Binding-site contacts:
Ligand atom C2 contacts residue ASN265 of chain 1.A at 2.5 Å.
Ligand atom N2 contacts residue GLN263 of chain 1.A at 4.0 Å.
Ligand atom O4 contacts residue GLN263 of chain 1.A at 4.4 Å.
Ligand atom C3 contacts residue ASN265 of chain 1.A at 3.8 Å.
Ligand atom O7 contacts residue ASN265 of chain 1.A at 3.3 Å (h-bond).
Ligand atom C5 contacts residue ASN265 of chain 1.A at 3.7 Å.
Ligand atom C5 contacts residue GLN263 of chain 1.A at 3.7 Å.
Ligand atom C8 contacts residue SER303 of chain 1.A at 3.8 Å.
Ligand atom N2 contacts residue ASN265 of chain 1.A at 2.9 Å (h-bond).
Ligand atom O5 contacts residue ASN265 of chain 1.A at 2.4 Å (h-bond).
Ligand atom C4 contacts residue ASN265 of chain 1.A at 4.2 Å.
Ligand atom C8 contacts residue VAL302 of chain 1.A at 4.1 Å (hydrophobic).
Ligand atom C2 contacts residue GLN263 of chain 1.A at 3.8 Å.
Ligand atom C7 contacts residue ASN265 of chain 1.A at 3.3 Å.
Ligand atom C8 contacts residue GLN263 of chain 1.A at 4.4 Å.
Ligand atom C1 contacts residue ASN265 of chain 1.A at 1.4 Å.
Ligand atom C3 contacts residue GLN263 of chain 1.A at 3.5 Å.
Ligand atom C4 contacts residue GLN263 of chain 1.A at 4.1 Å.
Ligand atom O5 contacts residue GLN263 of chain 1.A at 4.0 Å.
Ligand atom C8 contacts residue ASN265 of chain 1.A at 4.5 Å.
Ligand atom C1 contacts residue GLN263 of chain 1.A at 3.4 Å.

The small molecule below binds the protein below.
Small molecule (SMILES): CC(=O)N[C@H]1[C@H](O[C@H]2[C@H](O)[C@@H](NC(C)=O)CO[C@@H]2CO)O[C@H](CO)[C@@H](O)[C@@H]1O

Sequence of chain 1.A:
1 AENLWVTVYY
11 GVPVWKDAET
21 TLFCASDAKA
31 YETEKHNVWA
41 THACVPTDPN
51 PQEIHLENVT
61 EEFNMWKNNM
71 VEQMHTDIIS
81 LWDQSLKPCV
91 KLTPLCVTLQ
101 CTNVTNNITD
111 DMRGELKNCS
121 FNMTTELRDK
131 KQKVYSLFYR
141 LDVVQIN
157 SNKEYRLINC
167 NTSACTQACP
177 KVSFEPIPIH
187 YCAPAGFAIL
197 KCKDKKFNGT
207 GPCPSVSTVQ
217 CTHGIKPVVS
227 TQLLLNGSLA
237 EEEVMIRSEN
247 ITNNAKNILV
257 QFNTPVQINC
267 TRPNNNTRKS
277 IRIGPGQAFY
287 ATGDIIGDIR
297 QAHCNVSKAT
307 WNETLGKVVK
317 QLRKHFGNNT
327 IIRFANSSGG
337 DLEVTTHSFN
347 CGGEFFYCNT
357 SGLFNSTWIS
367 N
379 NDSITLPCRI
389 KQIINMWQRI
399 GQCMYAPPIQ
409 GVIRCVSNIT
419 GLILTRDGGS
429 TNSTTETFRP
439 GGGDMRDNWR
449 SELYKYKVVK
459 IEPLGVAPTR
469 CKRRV